A protein and the small-molecule ligand that binds it are described below.
Small molecule (SMILES): Nc1ncnc2c1ncn2[C@@H]1O[C@H](CO[P](=O)(O)O[P](=O)(O)O[V](=O)(O)O)[C@@H](O)[C@H]1O

Sequence of chain 1.A:
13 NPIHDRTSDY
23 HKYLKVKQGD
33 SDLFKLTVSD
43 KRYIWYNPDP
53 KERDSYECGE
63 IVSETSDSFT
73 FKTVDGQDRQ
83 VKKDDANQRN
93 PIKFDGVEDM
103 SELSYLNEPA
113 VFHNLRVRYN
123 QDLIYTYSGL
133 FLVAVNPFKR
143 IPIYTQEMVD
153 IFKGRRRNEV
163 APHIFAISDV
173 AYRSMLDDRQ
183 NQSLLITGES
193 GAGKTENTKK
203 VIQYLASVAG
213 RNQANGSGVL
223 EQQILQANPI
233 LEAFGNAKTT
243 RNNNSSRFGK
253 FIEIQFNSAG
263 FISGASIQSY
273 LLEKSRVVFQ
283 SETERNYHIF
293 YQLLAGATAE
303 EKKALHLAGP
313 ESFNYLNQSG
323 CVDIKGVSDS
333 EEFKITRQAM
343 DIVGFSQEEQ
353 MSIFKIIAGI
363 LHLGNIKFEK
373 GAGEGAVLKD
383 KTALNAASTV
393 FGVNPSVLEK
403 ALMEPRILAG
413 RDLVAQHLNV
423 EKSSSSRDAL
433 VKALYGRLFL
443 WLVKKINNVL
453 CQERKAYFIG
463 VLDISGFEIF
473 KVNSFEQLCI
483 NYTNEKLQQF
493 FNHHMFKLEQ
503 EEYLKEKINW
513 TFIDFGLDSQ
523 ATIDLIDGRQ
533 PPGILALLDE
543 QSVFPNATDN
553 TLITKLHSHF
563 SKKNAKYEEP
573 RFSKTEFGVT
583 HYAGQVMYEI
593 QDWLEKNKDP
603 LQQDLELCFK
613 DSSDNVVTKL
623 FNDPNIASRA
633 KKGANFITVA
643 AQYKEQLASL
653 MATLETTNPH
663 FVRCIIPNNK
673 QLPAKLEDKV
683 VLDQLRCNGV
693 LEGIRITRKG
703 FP

Binding-site contacts:
Ligand atom O1G contacts residue SER192 of chain 1.A at 3.4 Å.
Ligand atom VG contacts residue MG1 of chain 1.C at 3.3 Å.
Ligand atom O2G contacts residue SER247 of chain 1.A at 3.6 Å.
Ligand atom N7 contacts residue ASN138 of chain 1.A at 3.4 Å (h-bond).
Ligand atom O1A contacts residue ASN244 of chain 1.A at 3.2 Å (h-bond).
Ligand atom C8 contacts residue GLU198 of chain 1.A at 3.5 Å.
Ligand atom O1B contacts residue ALA194 of chain 1.A at 3.4 Å (h-bond).
Ligand atom O1B contacts residue LYS196 of chain 1.A at 2.8 Å (salt-bridge).
Ligand atom O3G contacts residue GLY193 of chain 1.A at 3.5 Å (h-bond).
Ligand atom O1G contacts residue GLY468 of chain 1.A at 2.7 Å (h-bond).
Ligand atom O3B contacts residue MG1 of chain 1.C at 2.7 Å.
Ligand atom O2A contacts residue THR197 of chain 1.A at 3.0 Å (h-bond).
Ligand atom N7 contacts residue GLU198 of chain 1.A at 3.6 Å.
Ligand atom O2G contacts residue SER248 of chain 1.A at 2.5 Å (h-bond).
Ligand atom O2B contacts residue THR197 of chain 1.A at 2.6 Å (h-bond).
Ligand atom O1B contacts residue GLY195 of chain 1.A at 3.1 Å (h-bond).
Ligand atom O3G contacts residue SER247 of chain 1.A at 2.9 Å (h-bond).
Ligand atom O2B contacts residue LYS196 of chain 1.A at 3.4 Å (salt-bridge).
Ligand atom C2 contacts residue LYS141 of chain 1.A at 3.1 Å.
Ligand atom N9 contacts residue ASN138 of chain 1.A at 3.0 Å (h-bond).
Ligand atom O3B contacts residue ASN244 of chain 1.A at 3.4 Å (h-bond).
Ligand atom N6 contacts residue TYR146 of chain 1.A at 3.0 Å (h-bond).
Ligand atom O4' contacts residue PHE140 of chain 1.A at 3.5 Å.
Ligand atom O3G contacts residue ASN244 of chain 1.A at 3.1 Å (h-bond).
Ligand atom O3A contacts residue GLY195 of chain 1.A at 3.3 Å (h-bond).
Ligand atom C4 contacts residue ASN138 of chain 1.A at 3.5 Å.
Ligand atom PB contacts residue MG1 of chain 1.C at 3.2 Å.
Ligand atom O3A contacts residue ASN244 of chain 1.A at 3.4 Å (h-bond).
Ligand atom C8 contacts residue ASN138 of chain 1.A at 3.0 Å.
Ligand atom O1G contacts residue LYS196 of chain 1.A at 2.9 Å (salt-bridge).
Ligand atom C1' contacts residue ASN138 of chain 1.A at 3.5 Å.
Ligand atom O4' contacts residue ASN138 of chain 1.A at 3.0 Å (h-bond).
Ligand atom O2A contacts residue GLY195 of chain 1.A at 3.1 Å.
Ligand atom O3B contacts residue GLY193 of chain 1.A at 3.5 Å (h-bond).
Ligand atom O2A contacts residue GLU198 of chain 1.A at 2.8 Å (salt-bridge).
Ligand atom C5' contacts residue ASN244 of chain 1.A at 3.1 Å.
Ligand atom O2G contacts residue MG1 of chain 1.C at 2.5 Å.
Ligand atom O3G contacts residue SER192 of chain 1.A at 2.6 Å (h-bond).
Ligand atom O2B contacts residue MG1 of chain 1.C at 2.2 Å.
Ligand atom O2A contacts residue LYS196 of chain 1.A at 3.4 Å (salt-bridge).